Binding-site contacts:
Ligand atom OP1 contacts residue DA4 of chain 1.D at 2.2 Å.
Ligand atom O3' contacts residue DA4 of chain 1.D at 4.2 Å.
Ligand atom C3' contacts residue DA4 of chain 1.D at 3.3 Å.
Ligand atom P contacts residue DA4 of chain 1.D at 3.2 Å.
Ligand atom C5' contacts residue DA4 of chain 1.D at 4.0 Å.
Ligand atom O5' contacts residue DA4 of chain 1.D at 4.0 Å.
Ligand atom C4' contacts residue DA4 of chain 1.D at 4.3 Å.
Ligand atom OP2 contacts residue DA4 of chain 1.D at 3.6 Å.
Ligand atom C2' contacts residue DA4 of chain 1.D at 3.5 Å.

This protein binds this small molecule.
Small molecule (SMILES): Nc1ccn([C@H]2C[C@H](O)[C@@H](COP(=O)(O)O)O2)c(=O)n1